Binding-site contacts:
Ligand atom N3 contacts residue SER74 of chain 1.B at 2.8 Å (h-bond).
Ligand atom O3' contacts residue ARG25 of chain 1.B at 3.0 Å (salt-bridge).
Ligand atom C5' contacts residue THR49 of chain 1.B at 3.5 Å.
Ligand atom C2 contacts residue SER74 of chain 1.B at 3.9 Å.
Ligand atom O4 contacts residue LEU70 of chain 1.B at 3.6 Å.
Ligand atom O2 contacts residue THR49 of chain 1.B at 3.2 Å.
Ligand atom N4 contacts residue ARG24 of chain 1.B at 3.8 Å.
Ligand atom P contacts residue ARG25 of chain 1.B at 3.5 Å.
Ligand atom O4' contacts residue TRP10 of chain 1.B at 3.9 Å.
Ligand atom O2 contacts residue ILE48 of chain 1.B at 2.9 Å (h-bond).
Ligand atom C4 contacts residue ARG24 of chain 1.B at 3.6 Å.
Ligand atom OP1 contacts residue ARG25 of chain 1.B at 3.1 Å (salt-bridge).
Ligand atom O4' contacts residue ASN51 of chain 1.B at 3.8 Å.
Ligand atom C2 contacts residue THR49 of chain 1.B at 3.8 Å.
Ligand atom O4' contacts residue SER50 of chain 1.B at 3.2 Å (h-bond).
Ligand atom C2' contacts residue TRP10 of chain 1.B at 3.6 Å (hydrophobic).
Ligand atom C1' contacts residue PRO26 of chain 1.B at 3.8 Å (hydrophobic).
Ligand atom C4' contacts residue THR49 of chain 1.B at 3.4 Å.
Ligand atom C5 contacts residue PRO71 of chain 1.B at 3.7 Å (hydrophobic).
Ligand atom C2 contacts residue PRO26 of chain 1.B at 3.5 Å (hydrophobic).
Ligand atom C2' contacts residue SER50 of chain 1.B at 3.4 Å.
Ligand atom O5' contacts residue ARG25 of chain 1.B at 3.8 Å.
Ligand atom O2' contacts residue ASN51 of chain 1.B at 3.2 Å.
Ligand atom N3 contacts residue SER50 of chain 1.B at 3.9 Å.
Ligand atom O4' contacts residue PRO26 of chain 1.B at 3.8 Å.
Ligand atom C6 contacts residue SER50 of chain 1.B at 3.5 Å.
Ligand atom O4 contacts residue SER74 of chain 1.B at 3.2 Å (h-bond).
Ligand atom C4 contacts residue SER74 of chain 1.B at 3.4 Å.
Ligand atom O4 contacts residue PRO71 of chain 1.B at 3.5 Å.
Ligand atom O2 contacts residue ARG24 of chain 1.B at 2.9 Å (salt-bridge).
Ligand atom O4 contacts residue ARG72 of chain 1.B at 2.9 Å (salt-bridge).
Ligand atom N1 contacts residue SER50 of chain 1.B at 3.4 Å (h-bond).
Ligand atom C2 contacts residue SER50 of chain 1.B at 3.6 Å.
Ligand atom C1' contacts residue SER50 of chain 1.B at 3.4 Å.
Ligand atom C2 contacts residue ARG24 of chain 1.B at 3.1 Å.
Ligand atom O2 contacts residue SER50 of chain 1.B at 3.3 Å (h-bond).
Ligand atom O2 contacts residue PRO26 of chain 1.B at 3.4 Å.
Ligand atom O4' contacts residue THR49 of chain 1.B at 3.5 Å (h-bond).
Ligand atom C5' contacts residue ARG25 of chain 1.B at 3.2 Å.
Ligand atom N3 contacts residue ARG24 of chain 1.B at 2.5 Å (salt-bridge).

This protein binds this small molecule.
Small molecule (SMILES): Nc1ccn([C@@H]2O[C@H](CO[P](=O)(O)O[C@H]3[C@@H](O)[C@H](n4ccc(N)nc4=O)O[C@@H]3CO[P](=O)(O)O[C@H]3C[C@H](n4ccc(=O)[nH]c4=O)O[C@@H]3CO[P](=O)(O)O[C@H]3[C@@H](O)[C@H](n4ccc(N)nc4=O)O[C@@H]3CO[P](=O)(O)O[C@H]3[C@@H](O)[C@H](n4ccc(=O)[nH]c4=O)O[C@@H]3COP(=O)=O)[C@@H](O)[C@H]2O)c(=O)n1

Sequence of chain 1.B:
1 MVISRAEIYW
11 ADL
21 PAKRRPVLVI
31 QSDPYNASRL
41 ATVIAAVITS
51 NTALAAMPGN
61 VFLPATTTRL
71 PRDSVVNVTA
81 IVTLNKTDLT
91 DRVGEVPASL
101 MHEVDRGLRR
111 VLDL